Binding-site contacts:
Ligand atom O2 contacts residue LEU135 of chain 1.A at 3.6 Å.
Ligand atom C2 contacts residue LYS133 of chain 1.A at 3.8 Å.
Ligand atom C19 contacts residue ALA131 of chain 1.A at 3.9 Å (hydrophobic).
Ligand atom C10 contacts residue VAL118 of chain 1.A at 3.7 Å (hydrophobic).
Ligand atom C20 contacts residue ILE110 of chain 1.A at 3.6 Å (hydrophobic).
Ligand atom C1 contacts residue ASP244 of chain 1.A at 3.3 Å.
Ligand atom C2 contacts residue GLY113 of chain 1.A at 3.9 Å.
Ligand atom N1 contacts residue TYR183 of chain 1.A at 3.6 Å.
Ligand atom C4 contacts residue GLU117 of chain 1.A at 3.6 Å.
Ligand atom O contacts residue ASP244 of chain 1.A at 3.0 Å.
Ligand atom C20 contacts residue LEU233 of chain 1.A at 3.9 Å (hydrophobic).
Ligand atom O contacts residue ALA243 of chain 1.A at 3.6 Å.
Ligand atom C9 contacts residue PHE115 of chain 1.A at 3.8 Å (hydrophobic).
Ligand atom O2 contacts residue PHE115 of chain 1.A at 3.2 Å (h-bond).
Ligand atom N1 contacts residue ALA131 of chain 1.A at 3.8 Å.
Ligand atom C11 contacts residue ALA243 of chain 1.A at 3.8 Å (hydrophobic).
Ligand atom C18 contacts residue GLU182 of chain 1.A at 3.4 Å.
Ligand atom C19 contacts residue ILE110 of chain 1.A at 3.5 Å (hydrophobic).
Ligand atom O1 contacts residue LYS133 of chain 1.A at 3.9 Å.
Ligand atom C5 contacts residue GLY113 of chain 1.A at 3.6 Å.
Ligand atom C6 contacts residue LYS133 of chain 1.A at 3.9 Å.
Ligand atom C7 contacts residue GLY113 of chain 1.A at 3.8 Å.
Ligand atom O1 contacts residue ASP244 of chain 1.A at 3.5 Å (salt-bridge).
Ligand atom C5 contacts residue GLY116 of chain 1.A at 3.4 Å.
Ligand atom C6 contacts residue GLY113 of chain 1.A at 3.7 Å.
Ligand atom C19 contacts residue TYR183 of chain 1.A at 3.8 Å (hydrophobic).
Ligand atom C4 contacts residue GLY116 of chain 1.A at 3.5 Å.
Ligand atom C18 contacts residue MET184 of chain 1.A at 3.5 Å (hydrophobic).
Ligand atom C9 contacts residue ALA114 of chain 1.A at 3.5 Å (hydrophobic).
Ligand atom O2 contacts residue ALA114 of chain 1.A at 3.7 Å.
Ligand atom C4 contacts residue GLY113 of chain 1.A at 3.7 Å.
Ligand atom C7 contacts residue LYS133 of chain 1.A at 3.7 Å.
Ligand atom C5 contacts residue LEU135 of chain 1.A at 3.8 Å (hydrophobic).
Ligand atom N1 contacts residue MET184 of chain 1.A at 2.8 Å (h-bond).
Ligand atom C3 contacts residue GLY113 of chain 1.A at 3.8 Å.
Ligand atom O contacts residue LYS133 of chain 1.A at 3.5 Å (salt-bridge).
Ligand atom C15 contacts residue VAL118 of chain 1.A at 3.8 Å (hydrophobic).
Ligand atom C3 contacts residue LYS133 of chain 1.A at 3.8 Å.
Ligand atom C19 contacts residue PHE396 of chain 1.A at 3.6 Å (hydrophobic).
Ligand atom C18 contacts residue ALA131 of chain 1.A at 3.9 Å (hydrophobic).

The small molecule below binds the protein below.
Small molecule (SMILES): O=C(NCc1cccc2c1OCCO2)c1ccc(-c2ccncc2)cc1

Sequence of chain 1.A:
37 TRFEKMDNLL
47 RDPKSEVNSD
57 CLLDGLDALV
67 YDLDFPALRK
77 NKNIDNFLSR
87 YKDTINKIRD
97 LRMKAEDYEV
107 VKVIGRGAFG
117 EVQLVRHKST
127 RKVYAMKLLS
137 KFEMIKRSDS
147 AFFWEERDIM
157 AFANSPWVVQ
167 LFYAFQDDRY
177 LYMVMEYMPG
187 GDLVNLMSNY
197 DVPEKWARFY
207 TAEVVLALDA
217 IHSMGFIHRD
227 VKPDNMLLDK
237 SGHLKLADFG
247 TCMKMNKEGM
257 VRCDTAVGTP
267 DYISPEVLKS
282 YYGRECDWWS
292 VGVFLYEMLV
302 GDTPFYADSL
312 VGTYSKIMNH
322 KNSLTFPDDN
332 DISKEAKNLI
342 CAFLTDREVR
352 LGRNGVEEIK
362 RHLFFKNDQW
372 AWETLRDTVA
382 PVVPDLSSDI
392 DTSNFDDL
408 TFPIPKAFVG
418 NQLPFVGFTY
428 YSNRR